Sequence of chain 1.A:
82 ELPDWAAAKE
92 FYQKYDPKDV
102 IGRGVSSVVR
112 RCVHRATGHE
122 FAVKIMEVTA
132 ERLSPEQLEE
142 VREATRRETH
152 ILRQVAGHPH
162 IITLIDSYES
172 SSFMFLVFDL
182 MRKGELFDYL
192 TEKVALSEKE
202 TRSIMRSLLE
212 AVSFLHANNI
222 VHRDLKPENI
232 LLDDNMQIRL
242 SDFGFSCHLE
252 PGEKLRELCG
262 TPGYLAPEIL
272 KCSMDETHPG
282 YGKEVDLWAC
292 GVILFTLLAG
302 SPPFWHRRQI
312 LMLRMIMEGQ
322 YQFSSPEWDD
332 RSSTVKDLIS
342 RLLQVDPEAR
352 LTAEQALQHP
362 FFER

Binding-site contacts:
Ligand atom C41 contacts residue VAL101 of chain 1.A at 3.6 Å (hydrophobic).
Ligand atom C5 contacts residue PHE179 of chain 1.A at 3.5 Å (hydrophobic).
Ligand atom C13 contacts residue GLY185 of chain 1.A at 3.9 Å.
Ligand atom C41 contacts residue ILE102 of chain 1.A at 3.4 Å (hydrophobic).
Ligand atom C6 contacts residue ILE163 of chain 1.A at 3.8 Å (hydrophobic).
Ligand atom C16 contacts residue LEU232 of chain 1.A at 3.7 Å (hydrophobic).
Ligand atom O27 contacts residue MET182 of chain 1.A at 2.8 Å (h-bond).
Ligand atom C13 contacts residue ILE102 of chain 1.A at 3.4 Å (hydrophobic).
Ligand atom C21 contacts residue MET182 of chain 1.A at 3.7 Å (hydrophobic).
Ligand atom C12 contacts residue LEU232 of chain 1.A at 3.6 Å (hydrophobic).
Ligand atom C21 contacts residue ASP180 of chain 1.A at 3.9 Å.
Ligand atom C38 contacts residue ILE102 of chain 1.A at 3.7 Å (hydrophobic).
Ligand atom C7 contacts residue LEU232 of chain 1.A at 3.9 Å (hydrophobic).
Ligand atom O27 contacts residue ILE102 of chain 1.A at 3.8 Å.
Ligand atom C37 contacts residue ILE102 of chain 1.A at 3.8 Å (hydrophobic).
Ligand atom C6 contacts residue PHE179 of chain 1.A at 3.5 Å (hydrophobic).
Ligand atom N24 contacts residue ALA123 of chain 1.A at 3.3 Å.
Ligand atom C17 contacts residue LEU232 of chain 1.A at 3.5 Å (hydrophobic).
Ligand atom C16 contacts residue ALA123 of chain 1.A at 3.9 Å (hydrophobic).
Ligand atom N23 contacts residue MET182 of chain 1.A at 3.1 Å (h-bond).
Ligand atom C16 contacts residue ASP180 of chain 1.A at 3.8 Å.
Ligand atom C40 contacts residue ILE102 of chain 1.A at 3.6 Å (hydrophobic).
Ligand atom C41 contacts residue ARG104 of chain 1.A at 3.3 Å.
Ligand atom N24 contacts residue ASP180 of chain 1.A at 2.8 Å (salt-bridge).
Ligand atom C4 contacts residue ARG183 of chain 1.A at 3.7 Å.
Ligand atom C19 contacts residue GLY185 of chain 1.A at 3.6 Å.
Ligand atom C3 contacts residue ILE102 of chain 1.A at 3.1 Å (hydrophobic).
Ligand atom N23 contacts residue ILE102 of chain 1.A at 3.5 Å.
Ligand atom N25 contacts residue ILE102 of chain 1.A at 3.1 Å (h-bond).
Ligand atom C14 contacts residue MET182 of chain 1.A at 3.3 Å (hydrophobic).
Ligand atom F29 contacts residue ASP243 of chain 1.A at 3.5 Å.
Ligand atom C41 contacts residue GLY103 of chain 1.A at 3.6 Å.
Ligand atom C22 contacts residue ILE102 of chain 1.A at 3.8 Å (hydrophobic).
Ligand atom O27 contacts residue LEU181 of chain 1.A at 3.8 Å.
Ligand atom C20 contacts residue LEU232 of chain 1.A at 3.8 Å (hydrophobic).
Ligand atom C21 contacts residue ALA123 of chain 1.A at 3.8 Å (hydrophobic).
Ligand atom C4 contacts residue MET182 of chain 1.A at 3.1 Å (hydrophobic).
Ligand atom C18 contacts residue ILE102 of chain 1.A at 3.8 Å (hydrophobic).
Ligand atom C19 contacts residue ILE102 of chain 1.A at 3.7 Å (hydrophobic).
Ligand atom C14 contacts residue GLY185 of chain 1.A at 3.6 Å.

The small molecule below binds the protein below.
Small molecule (SMILES): CCN(CC)CCNC(=O)c1c(C)[nH]c(/C=C2\C(=O)Nc3ccc(F)cc32)c1C